Sequence of chain 1.C:
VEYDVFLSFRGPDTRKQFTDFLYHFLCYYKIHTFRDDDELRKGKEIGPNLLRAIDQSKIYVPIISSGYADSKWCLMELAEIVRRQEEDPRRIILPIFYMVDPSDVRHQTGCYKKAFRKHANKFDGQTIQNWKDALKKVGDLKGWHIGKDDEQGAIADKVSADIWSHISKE

Binding-site contacts:
Ligand atom O4' contacts residue ARG73 of chain 1.C at 3.9 Å.
Ligand atom C1' contacts residue ARG73 of chain 1.C at 3.5 Å.
Ligand atom C3' contacts residue ARG73 of chain 1.C at 3.7 Å.
Ligand atom N7 contacts residue LYS146 of chain 1.D at 2.3 Å (salt-bridge).
Ligand atom OP1 contacts residue GLU71 of chain 1.C at 3.4 Å (salt-bridge).
Ligand atom N3 contacts residue DT4 of chain 1.B at 3.0 Å (h-bond).
Ligand atom N1 contacts residue DT3 of chain 1.B at 3.1 Å.
Ligand atom C1' contacts residue DT4 of chain 1.B at 3.6 Å.
Ligand atom C4 contacts residue DT4 of chain 1.B at 3.0 Å.
Ligand atom C2 contacts residue DT4 of chain 1.B at 3.6 Å.
Ligand atom O3' contacts residue ARG73 of chain 1.C at 2.7 Å (salt-bridge).
Ligand atom N6 contacts residue DT3 of chain 1.B at 3.8 Å.
Ligand atom P contacts residue ARG149 of chain 1.D at 3.5 Å.
Ligand atom P contacts residue ACK1 of chain 1.E at 3.3 Å.
Ligand atom OP2 contacts residue ACK1 of chain 1.E at 3.0 Å (h-bond).
Ligand atom C8 contacts residue LYS146 of chain 1.D at 3.2 Å.
Ligand atom C5' contacts residue ARG149 of chain 1.D at 3.7 Å.
Ligand atom P contacts residue ARG73 of chain 1.C at 3.4 Å.
Ligand atom C6 contacts residue LYS146 of chain 1.D at 3.8 Å.
Ligand atom OP1 contacts residue DT3 of chain 1.B at 2.9 Å (h-bond).
Ligand atom N6 contacts residue DA5 of chain 1.B at 3.6 Å.
Ligand atom C5 contacts residue DT4 of chain 1.B at 3.7 Å.
Ligand atom C8 contacts residue ARG73 of chain 1.C at 3.9 Å.
Ligand atom OP1 contacts residue ARG73 of chain 1.C at 3.4 Å (salt-bridge).
Ligand atom N7 contacts residue DT4 of chain 1.B at 3.0 Å (h-bond).
Ligand atom N7 contacts residue DA5 of chain 1.B at 3.8 Å.
Ligand atom C4 contacts residue LYS150 of chain 1.D at 3.6 Å.
Ligand atom C2 contacts residue DT3 of chain 1.B at 3.3 Å.
Ligand atom C6 contacts residue DT3 of chain 1.B at 3.6 Å.
Ligand atom O4 contacts residue LYS150 of chain 1.D at 3.0 Å (salt-bridge).
Ligand atom OP2 contacts residue ARG149 of chain 1.D at 2.5 Å (salt-bridge).
Ligand atom N3 contacts residue LYS150 of chain 1.D at 3.9 Å.
Ligand atom C8 contacts residue DT4 of chain 1.B at 3.4 Å.
Ligand atom N6 contacts residue LYS146 of chain 1.D at 3.4 Å.
Ligand atom N9 contacts residue DT4 of chain 1.B at 3.3 Å (h-bond).
Ligand atom OP2 contacts residue ARG73 of chain 1.C at 3.6 Å.
Ligand atom C5 contacts residue LYS146 of chain 1.D at 3.3 Å.
Ligand atom C4' contacts residue DT4 of chain 1.B at 3.6 Å.
Ligand atom O4' contacts residue DT4 of chain 1.B at 2.8 Å (h-bond).
Ligand atom OP1 contacts residue ACK1 of chain 1.E at 2.8 Å (h-bond).

Sequence of chain 1.D:
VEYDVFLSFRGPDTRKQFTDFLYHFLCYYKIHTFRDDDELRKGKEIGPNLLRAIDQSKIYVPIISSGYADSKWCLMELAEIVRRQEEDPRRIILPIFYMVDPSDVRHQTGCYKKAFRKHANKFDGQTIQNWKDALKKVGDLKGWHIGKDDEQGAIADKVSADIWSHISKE

The small molecule below binds the protein below.
Small molecule (SMILES): Cc1cn([C@H]2C[C@H](O[P](=O)(O)OC[C@H]3O[C@@H](n4cc(C)c(=O)[nH]c4=O)C[C@@H]3O[P](=O)(O)OC[C@H]3O[C@@H](n4cnc5c(N)ncnc54)C[C@@H]3OP(=O)(O)O)[C@@H](CO[P](=O)(O)O[C@H]3C[C@H](n4cnc5c(N)ncnc54)O[C@@H]3COP(=O)=O)O2)c(=O)[nH]c1=O